Sequence of chain 1.A:
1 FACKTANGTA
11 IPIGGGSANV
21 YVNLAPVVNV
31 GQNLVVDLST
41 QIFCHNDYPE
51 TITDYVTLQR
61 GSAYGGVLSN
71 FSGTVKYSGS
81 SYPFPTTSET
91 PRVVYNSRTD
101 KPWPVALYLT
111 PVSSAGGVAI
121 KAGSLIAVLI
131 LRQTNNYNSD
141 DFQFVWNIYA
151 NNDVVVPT

Binding-site contacts:
Ligand atom O3 contacts residue GLN133 of chain 1.C at 3.0 Å (h-bond).
Ligand atom C6 contacts residue ILE52 of chain 1.C at 3.2 Å (hydrophobic).
Ligand atom O4 contacts residue ASN135 of chain 1.C at 3.0 Å (h-bond).
Ligand atom O4 contacts residue ASP54 of chain 1.C at 2.9 Å (salt-bridge).
Ligand atom O3 contacts residue TYR137 of chain 1.A at 3.3 Å (h-bond).
Ligand atom O6 contacts residue ASP54 of chain 1.A at 2.7 Å (salt-bridge).
Ligand atom O5 contacts residue PHE1 of chain 1.C at 2.9 Å (h-bond).
Ligand atom O6 contacts residue ASP47 of chain 1.C at 3.1 Å (salt-bridge).
Ligand atom O6 contacts residue PHE1 of chain 1.A at 2.8 Å (h-bond).
Ligand atom O3 contacts residue GLN133 of chain 1.A at 2.8 Å (h-bond).
Ligand atom O4 contacts residue ASN135 of chain 1.A at 3.2 Å (h-bond).
Ligand atom O4 contacts residue ILE52 of chain 1.C at 2.6 Å.
Ligand atom O4 contacts residue ASP54 of chain 1.A at 2.6 Å (salt-bridge).
Ligand atom C6 contacts residue PHE1 of chain 1.C at 3.4 Å (hydrophobic).
Ligand atom O3 contacts residue ASN135 of chain 1.A at 3.1 Å (h-bond).
Ligand atom C6 contacts residue ASN46 of chain 1.A at 3.2 Å.
Ligand atom O6 contacts residue ASN46 of chain 1.C at 3.1 Å (h-bond).
Ligand atom O2 contacts residue ASP47 of chain 1.C at 3.2 Å (salt-bridge).
Ligand atom O3 contacts residue ASP140 of chain 1.C at 2.7 Å (salt-bridge).
Ligand atom O2 contacts residue PHE1 of chain 1.A at 3.0 Å (h-bond).
Ligand atom O6 contacts residue ASP47 of chain 1.A at 2.9 Å (salt-bridge).
Ligand atom O2 contacts residue TYR137 of chain 1.A at 3.0 Å (h-bond).
Ligand atom C3 contacts residue ASP140 of chain 1.C at 3.2 Å.
Ligand atom O3 contacts residue PHE142 of chain 1.C at 3.2 Å.
Ligand atom C8 contacts residue TYR137 of chain 1.C at 3.4 Å (hydrophobic).
Ligand atom C6 contacts residue ASP47 of chain 1.C at 3.4 Å.
Ligand atom O6 contacts residue ARG98 of chain 1.A at 3.0 Å (salt-bridge).
Ligand atom O5 contacts residue PHE1 of chain 1.A at 3.0 Å (h-bond).
Ligand atom O4 contacts residue GLN133 of chain 1.C at 3.4 Å (h-bond).
Ligand atom C6 contacts residue TYR137 of chain 1.C at 3.2 Å (hydrophobic).
Ligand atom C5 contacts residue ILE52 of chain 1.C at 3.2 Å (hydrophobic).
Ligand atom O6 contacts residue ASN46 of chain 1.A at 3.0 Å (h-bond).
Ligand atom O2 contacts residue ILE13 of chain 1.C at 3.4 Å.
Ligand atom O6 contacts residue TYR137 of chain 1.C at 2.8 Å (h-bond).
Ligand atom O2 contacts residue PHE1 of chain 1.C at 2.9 Å (h-bond).
Ligand atom O2 contacts residue ILE52 of chain 1.A at 3.3 Å.
Ligand atom O6 contacts residue ASP54 of chain 1.C at 2.4 Å (salt-bridge).
Ligand atom O6 contacts residue PHE1 of chain 1.C at 2.7 Å (h-bond).
Ligand atom O3 contacts residue ASP140 of chain 1.A at 2.9 Å (salt-bridge).
Ligand atom C6 contacts residue ASN46 of chain 1.C at 3.1 Å.

The protein below binds the small molecule below.
Small molecule (SMILES): CC(=O)N[C@@H]1[C@@H](O)[C@H](O[C@@H]2O[C@H](CO)[C@@H](O[C@@H]3O[C@H](CO[C@H]4O[C@H](CO[C@H]5O[C@H](CO)[C@@H](O)[C@H](O)[C@@H]5O)[C@@H](O)[C@H](O[C@H]5O[C@H](CO)[C@@H](O)[C@H](O)[C@@H]5O)[C@@H]4O)[C@@H](O)[C@H](O[C@H]4O[C@H](CO)[C@@H](O)[C@H](O)[C@@H]4O[C@H]4O[C@H](CO)[C@@H](O)[C@H](O)[C@@H]4O)[C@@H]3O)[C@H](O)[C@H]2NC(C)=O)[C@@H](CO)O[C@H]1O

Sequence of chain 1.C:
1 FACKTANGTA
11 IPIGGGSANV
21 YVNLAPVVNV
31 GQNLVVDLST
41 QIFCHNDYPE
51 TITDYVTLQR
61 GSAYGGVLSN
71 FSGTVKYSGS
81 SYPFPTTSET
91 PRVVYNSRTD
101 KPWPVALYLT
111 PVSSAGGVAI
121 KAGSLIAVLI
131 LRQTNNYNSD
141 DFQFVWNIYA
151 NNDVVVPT